The protein below binds the small molecule below.
Small molecule (SMILES): CN(C)S(=O)(=O)N1CCN(c2ccnc(CO)n2)CC1

Binding-site contacts:
Ligand atom C15 contacts residue PHE297 of chain 1.D at 3.7 Å (hydrophobic).
Ligand atom N3 contacts residue HIS69 of chain 1.D at 3.7 Å.
Ligand atom C13 contacts residue PHE59 of chain 1.D at 3.5 Å (hydrophobic).
Ligand atom C18 contacts residue NAD1 of chain 1.O at 4.0 Å.
Ligand atom C6 contacts residue SER46 of chain 1.D at 3.4 Å.
Ligand atom O30 contacts residue HIS69 of chain 1.D at 3.0 Å (h-bond).
Ligand atom O12 contacts residue PHE59 of chain 1.D at 3.9 Å.
Ligand atom C14 contacts residue NAD1 of chain 1.O at 4.2 Å.
Ligand atom C14 contacts residue HIS69 of chain 1.D at 4.0 Å.
Ligand atom C19 contacts residue ARG298 of chain 1.D at 4.0 Å.
Ligand atom O12 contacts residue PHE297 of chain 1.D at 3.4 Å.
Ligand atom C5 contacts residue SER46 of chain 1.D at 4.0 Å.
Ligand atom N4 contacts residue NAD1 of chain 1.O at 3.3 Å.
Ligand atom N3 contacts residue SER46 of chain 1.D at 3.7 Å.
Ligand atom C2 contacts residue NAD1 of chain 1.O at 3.5 Å.
Ligand atom C6 contacts residue CYS44 of chain 1.D at 3.4 Å (hydrophobic).
Ligand atom C7 contacts residue NAD1 of chain 1.O at 3.6 Å.
Ligand atom O30 contacts residue GLU155 of chain 1.D at 2.4 Å (salt-bridge).
Ligand atom C11 contacts residue TYR50 of chain 1.D at 3.5 Å (hydrophobic).
Ligand atom C7 contacts residue ZN1 of chain 1.N at 3.0 Å.
Ligand atom O30 contacts residue ZN1 of chain 1.N at 2.4 Å.
Ligand atom C14 contacts residue ARG298 of chain 1.D at 4.0 Å.
Ligand atom C19 contacts residue NAD1 of chain 1.O at 3.6 Å.
Ligand atom C11 contacts residue PHE59 of chain 1.D at 3.4 Å (hydrophobic).
Ligand atom C6 contacts residue NAD1 of chain 1.O at 3.7 Å.
Ligand atom C14 contacts residue PHE118 of chain 1.D at 4.0 Å (hydrophobic).
Ligand atom N22 contacts residue PHE59 of chain 1.D at 4.0 Å.
Ligand atom C14 contacts residue ZN1 of chain 1.N at 3.2 Å.
Ligand atom C11 contacts residue ILE56 of chain 1.D at 3.6 Å (hydrophobic).
Ligand atom N3 contacts residue CYS44 of chain 1.D at 3.4 Å (h-bond).
Ligand atom C13 contacts residue THR121 of chain 1.D at 3.6 Å.
Ligand atom N1 contacts residue NAD1 of chain 1.O at 3.6 Å.
Ligand atom C14 contacts residue GLU155 of chain 1.D at 3.3 Å.
Ligand atom O25 contacts residue LEU274 of chain 1.D at 3.9 Å.
Ligand atom N3 contacts residue ZN1 of chain 1.N at 2.1 Å.
Ligand atom C6 contacts residue ZN1 of chain 1.N at 3.0 Å.
Ligand atom C16 contacts residue LEU274 of chain 1.D at 3.7 Å (hydrophobic).
Ligand atom C5 contacts residue NAD1 of chain 1.O at 3.7 Å.
Ligand atom C18 contacts residue LEU274 of chain 1.D at 3.5 Å (hydrophobic).
Ligand atom N3 contacts residue NAD1 of chain 1.O at 3.7 Å.

Sequence of chain 1.D:
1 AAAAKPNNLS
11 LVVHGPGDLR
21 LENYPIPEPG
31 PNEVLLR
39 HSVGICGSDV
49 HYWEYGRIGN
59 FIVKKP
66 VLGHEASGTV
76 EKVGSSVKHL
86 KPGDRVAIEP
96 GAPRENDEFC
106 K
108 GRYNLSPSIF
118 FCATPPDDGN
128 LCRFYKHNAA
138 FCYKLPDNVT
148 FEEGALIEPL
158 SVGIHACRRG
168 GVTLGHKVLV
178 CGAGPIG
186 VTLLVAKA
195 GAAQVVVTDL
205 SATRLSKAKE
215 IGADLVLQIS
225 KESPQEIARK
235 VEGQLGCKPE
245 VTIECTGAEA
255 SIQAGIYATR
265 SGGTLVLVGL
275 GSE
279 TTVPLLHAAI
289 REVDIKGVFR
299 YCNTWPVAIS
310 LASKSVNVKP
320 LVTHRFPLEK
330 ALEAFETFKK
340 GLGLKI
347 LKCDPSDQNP